A protein and the small-molecule ligand that binds it are described below.
Small molecule (SMILES): CC(=O)N[C@H]1[C@H](O[C@H]2[C@H](O)[C@@H](NC(C)=O)CO[C@@H]2CO)O[C@H](CO)[C@@H](O)[C@@H]1O

Binding-site contacts:
Ligand atom N2 contacts residue ASN153 of chain 8.C at 3.2 Å (h-bond).
Ligand atom C6 contacts residue GLY156 of chain 8.C at 3.8 Å.
Ligand atom C1 contacts residue THR155 of chain 8.C at 3.7 Å.
Ligand atom C7 contacts residue TRP101 of chain 8.E at 4.3 Å (hydrophobic).
Ligand atom O7 contacts residue ASN153 of chain 8.C at 4.0 Å.
Ligand atom O3 contacts residue HIS149 of chain 8.C at 4.2 Å.
Ligand atom C5 contacts residue HIS149 of chain 8.C at 3.6 Å.
Ligand atom O5 contacts residue GLY156 of chain 8.C at 3.9 Å.
Ligand atom C5 contacts residue GLY156 of chain 8.C at 4.0 Å.
Ligand atom C1 contacts residue HIS158 of chain 8.C at 4.1 Å.
Ligand atom O6 contacts residue HIS149 of chain 8.C at 3.6 Å.
Ligand atom O7 contacts residue ASN103 of chain 8.E at 4.5 Å.
Ligand atom O5 contacts residue THR155 of chain 8.C at 3.8 Å.
Ligand atom C3 contacts residue HIS149 of chain 8.C at 4.3 Å.
Ligand atom C6 contacts residue HIS149 of chain 8.C at 4.1 Å.
Ligand atom O7 contacts residue GLY102 of chain 8.E at 3.0 Å (h-bond).
Ligand atom C1 contacts residue ASN153 of chain 8.C at 1.4 Å.
Ligand atom C8 contacts residue HIS149 of chain 8.C at 3.5 Å.
Ligand atom C5 contacts residue ASN153 of chain 8.C at 3.6 Å.
Ligand atom C3 contacts residue ASN153 of chain 8.C at 3.9 Å.
Ligand atom O5 contacts residue ASN153 of chain 8.C at 2.2 Å (h-bond).
Ligand atom C5 contacts residue HIS158 of chain 8.C at 4.2 Å.
Ligand atom C6 contacts residue HIS158 of chain 8.C at 3.9 Å.
Ligand atom C7 contacts residue ASN153 of chain 8.C at 3.6 Å.
Ligand atom O5 contacts residue HIS158 of chain 8.C at 3.2 Å.
Ligand atom C4 contacts residue HIS149 of chain 8.C at 3.7 Å.
Ligand atom C8 contacts residue ASN153 of chain 8.C at 3.9 Å.
Ligand atom C4 contacts residue ASN153 of chain 8.C at 4.2 Å.
Ligand atom C2 contacts residue ASN153 of chain 8.C at 2.6 Å.
Ligand atom C8 contacts residue ALA150 of chain 8.C at 4.5 Å (hydrophobic).
Ligand atom O5 contacts residue HIS149 of chain 8.C at 3.8 Å.
Ligand atom C2 contacts residue HIS149 of chain 8.C at 3.6 Å.
Ligand atom O7 contacts residue TRP101 of chain 8.E at 3.4 Å (h-bond).
Ligand atom C1 contacts residue HIS149 of chain 8.C at 3.7 Å.
Ligand atom C8 contacts residue TRP101 of chain 8.E at 4.4 Å (hydrophobic).
Ligand atom O6 contacts residue HIS158 of chain 8.C at 3.4 Å.
Ligand atom C7 contacts residue GLY102 of chain 8.E at 4.0 Å.

Sequence of chain 8.E:
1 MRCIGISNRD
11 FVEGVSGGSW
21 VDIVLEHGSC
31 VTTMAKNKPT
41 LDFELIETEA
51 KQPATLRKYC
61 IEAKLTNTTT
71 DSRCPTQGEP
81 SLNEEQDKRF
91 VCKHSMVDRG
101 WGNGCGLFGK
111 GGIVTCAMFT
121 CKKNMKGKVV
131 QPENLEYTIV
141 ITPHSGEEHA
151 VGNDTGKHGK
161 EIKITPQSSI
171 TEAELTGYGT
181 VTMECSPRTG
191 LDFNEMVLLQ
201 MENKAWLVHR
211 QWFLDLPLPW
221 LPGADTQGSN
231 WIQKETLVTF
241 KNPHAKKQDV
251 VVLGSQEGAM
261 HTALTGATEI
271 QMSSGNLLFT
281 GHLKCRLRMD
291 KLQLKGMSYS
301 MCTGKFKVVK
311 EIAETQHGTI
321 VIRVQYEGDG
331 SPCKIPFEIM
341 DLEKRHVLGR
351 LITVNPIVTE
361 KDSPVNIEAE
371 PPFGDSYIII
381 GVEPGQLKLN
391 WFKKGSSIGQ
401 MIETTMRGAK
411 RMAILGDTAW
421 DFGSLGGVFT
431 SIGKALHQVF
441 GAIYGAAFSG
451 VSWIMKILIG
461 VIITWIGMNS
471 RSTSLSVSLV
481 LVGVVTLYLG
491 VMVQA

Sequence of chain 8.C:
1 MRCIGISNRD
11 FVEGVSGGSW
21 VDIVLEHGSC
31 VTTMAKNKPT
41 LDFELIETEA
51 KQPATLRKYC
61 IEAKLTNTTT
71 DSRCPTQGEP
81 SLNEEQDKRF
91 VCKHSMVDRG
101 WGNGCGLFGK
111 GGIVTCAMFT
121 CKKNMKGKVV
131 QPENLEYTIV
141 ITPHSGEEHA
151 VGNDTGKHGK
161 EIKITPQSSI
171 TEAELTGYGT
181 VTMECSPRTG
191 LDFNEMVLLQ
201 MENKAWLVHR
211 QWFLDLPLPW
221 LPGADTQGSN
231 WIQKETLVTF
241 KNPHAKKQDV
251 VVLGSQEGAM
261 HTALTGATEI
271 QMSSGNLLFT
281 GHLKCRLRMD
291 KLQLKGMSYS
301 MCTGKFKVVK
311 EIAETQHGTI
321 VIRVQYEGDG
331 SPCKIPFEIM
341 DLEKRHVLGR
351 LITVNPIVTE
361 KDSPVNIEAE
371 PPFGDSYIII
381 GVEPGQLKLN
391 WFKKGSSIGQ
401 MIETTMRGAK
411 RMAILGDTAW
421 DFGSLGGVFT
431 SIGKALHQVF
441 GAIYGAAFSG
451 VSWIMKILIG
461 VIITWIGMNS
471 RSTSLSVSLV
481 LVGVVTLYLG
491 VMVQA